This protein binds this small molecule.
Small molecule (SMILES): CC(=O)N[C@@H]1[C@@H](O)[C@H](O)[C@@H](CO)O[C@H]1O

Sequence of chain 1.B:
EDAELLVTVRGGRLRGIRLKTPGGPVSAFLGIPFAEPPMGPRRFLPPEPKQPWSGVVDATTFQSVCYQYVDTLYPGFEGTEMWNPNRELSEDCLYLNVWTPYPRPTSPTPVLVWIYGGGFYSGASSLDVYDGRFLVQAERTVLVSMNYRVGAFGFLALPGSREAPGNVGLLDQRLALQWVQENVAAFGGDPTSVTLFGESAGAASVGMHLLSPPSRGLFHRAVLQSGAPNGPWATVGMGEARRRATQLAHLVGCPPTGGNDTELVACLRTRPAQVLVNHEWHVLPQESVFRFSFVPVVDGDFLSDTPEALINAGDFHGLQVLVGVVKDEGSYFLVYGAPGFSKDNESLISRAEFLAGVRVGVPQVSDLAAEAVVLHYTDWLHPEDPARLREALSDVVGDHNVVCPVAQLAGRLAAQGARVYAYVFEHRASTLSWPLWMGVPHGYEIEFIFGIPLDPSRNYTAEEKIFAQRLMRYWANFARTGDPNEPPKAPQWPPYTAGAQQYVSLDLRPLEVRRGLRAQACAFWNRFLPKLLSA

Binding-site contacts:
Ligand atom O5 contacts residue GLU267 of chain 1.B at 3.6 Å.
Ligand atom O5 contacts residue ASN264 of chain 1.B at 2.7 Å (h-bond).
Ligand atom N2 contacts residue ASN264 of chain 1.B at 2.8 Å (h-bond).
Ligand atom C4 contacts residue ASN264 of chain 1.B at 4.5 Å.
Ligand atom C7 contacts residue ASN264 of chain 1.B at 3.1 Å.
Ligand atom C5 contacts residue ASN264 of chain 1.B at 4.0 Å.
Ligand atom C1 contacts residue GLU267 of chain 1.B at 4.1 Å.
Ligand atom C8 contacts residue ASN264 of chain 1.B at 4.2 Å.
Ligand atom C1 contacts residue THR266 of chain 1.B at 4.3 Å.
Ligand atom C1 contacts residue ASN264 of chain 1.B at 1.6 Å.
Ligand atom O7 contacts residue ASN264 of chain 1.B at 3.2 Å (h-bond).
Ligand atom C3 contacts residue ASN264 of chain 1.B at 3.9 Å.
Ligand atom C2 contacts residue ASN264 of chain 1.B at 2.6 Å.